Sequence of chain 1.I:
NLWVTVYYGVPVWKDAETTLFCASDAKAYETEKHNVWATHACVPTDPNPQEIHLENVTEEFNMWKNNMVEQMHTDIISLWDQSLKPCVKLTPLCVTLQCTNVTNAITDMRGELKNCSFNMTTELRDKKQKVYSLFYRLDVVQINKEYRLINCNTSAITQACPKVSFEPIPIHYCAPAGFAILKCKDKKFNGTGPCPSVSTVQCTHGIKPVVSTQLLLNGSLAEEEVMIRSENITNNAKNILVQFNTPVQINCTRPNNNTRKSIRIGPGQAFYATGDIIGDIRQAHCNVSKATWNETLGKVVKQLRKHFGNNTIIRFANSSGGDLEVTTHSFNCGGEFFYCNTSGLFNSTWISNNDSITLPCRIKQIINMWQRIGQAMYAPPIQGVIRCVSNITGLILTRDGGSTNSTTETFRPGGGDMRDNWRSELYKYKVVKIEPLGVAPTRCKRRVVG

Binding-site contacts:
Ligand atom C5 contacts residue TRP363 of chain 1.I at 4.5 Å (hydrophobic).
Ligand atom C3 contacts residue ASN307 of chain 1.I at 3.7 Å.
Ligand atom C1 contacts residue TRP363 of chain 1.I at 3.8 Å (hydrophobic).
Ligand atom C4 contacts residue ASN307 of chain 1.I at 4.1 Å.
Ligand atom O7 contacts residue ASN307 of chain 1.I at 4.0 Å.
Ligand atom O5 contacts residue TRP363 of chain 1.I at 4.0 Å.
Ligand atom O7 contacts residue LYS303 of chain 1.I at 3.8 Å.
Ligand atom C7 contacts residue ASN307 of chain 1.I at 3.4 Å.
Ligand atom O5 contacts residue ASN307 of chain 1.I at 2.4 Å (h-bond).
Ligand atom C2 contacts residue ASN307 of chain 1.I at 2.4 Å.
Ligand atom O6 contacts residue TRP363 of chain 1.I at 3.9 Å.
Ligand atom C1 contacts residue ASN307 of chain 1.I at 1.5 Å.
Ligand atom C8 contacts residue ASN307 of chain 1.I at 3.6 Å.
Ligand atom N2 contacts residue ASN307 of chain 1.I at 2.8 Å (h-bond).
Ligand atom C5 contacts residue ASN307 of chain 1.I at 3.6 Å.

The protein below binds the small molecule below.
Small molecule (SMILES): CC(=O)N[C@@H]1[C@@H](O)[C@H](O)[C@@H](CO)O[C@H]1O